Sequence of chain 1.A:
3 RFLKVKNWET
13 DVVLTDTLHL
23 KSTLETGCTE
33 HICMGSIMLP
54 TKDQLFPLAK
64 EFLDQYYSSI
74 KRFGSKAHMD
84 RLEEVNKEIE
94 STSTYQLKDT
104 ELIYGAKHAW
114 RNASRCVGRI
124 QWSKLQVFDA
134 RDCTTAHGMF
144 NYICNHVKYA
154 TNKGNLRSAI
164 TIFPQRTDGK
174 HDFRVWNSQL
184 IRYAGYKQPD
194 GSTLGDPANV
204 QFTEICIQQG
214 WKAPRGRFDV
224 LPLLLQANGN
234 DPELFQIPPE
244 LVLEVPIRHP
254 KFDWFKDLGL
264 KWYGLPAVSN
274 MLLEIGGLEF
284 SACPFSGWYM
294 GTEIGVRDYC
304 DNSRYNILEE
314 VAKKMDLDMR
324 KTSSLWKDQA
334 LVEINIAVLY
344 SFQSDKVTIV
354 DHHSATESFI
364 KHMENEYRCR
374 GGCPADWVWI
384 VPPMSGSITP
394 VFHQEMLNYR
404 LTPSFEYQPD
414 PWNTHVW

Binding-site contacts:
Ligand atom C03 contacts residue HEM1 of chain 1.C at 3.4 Å.
Ligand atom C27 contacts residue TRP10 of chain 1.B at 3.6 Å (hydrophobic).
Ligand atom N21 contacts residue HEM1 of chain 1.C at 2.7 Å (h-bond).
Ligand atom C23 contacts residue TYR410 of chain 1.A at 3.5 Å (hydrophobic).
Ligand atom N11 contacts residue GLN182 of chain 1.A at 3.7 Å.
Ligand atom N11 contacts residue ARG300 of chain 1.A at 3.5 Å.
Ligand atom C09 contacts residue VAL271 of chain 1.A at 3.5 Å (hydrophobic).
Ligand atom C24 contacts residue TYR410 of chain 1.A at 3.5 Å (hydrophobic).
Ligand atom C05 contacts residue VAL271 of chain 1.A at 3.7 Å (hydrophobic).
Ligand atom N22 contacts residue TYR410 of chain 1.A at 3.5 Å.
Ligand atom C24 contacts residue MET40 of chain 1.A at 3.8 Å (hydrophobic).
Ligand atom C06 contacts residue GLU296 of chain 1.A at 3.5 Å.
Ligand atom C22 contacts residue TYR410 of chain 1.A at 3.3 Å (hydrophobic).
Ligand atom C25 contacts residue TYR410 of chain 1.A at 3.6 Å (hydrophobic).
Ligand atom N22 contacts residue ARG118 of chain 1.A at 3.5 Å (salt-bridge).
Ligand atom C27 contacts residue TYR410 of chain 1.A at 3.7 Å (hydrophobic).
Ligand atom N02 contacts residue TYR292 of chain 1.A at 3.8 Å.
Ligand atom C08 contacts residue HEM1 of chain 1.C at 3.8 Å.
Ligand atom C18 contacts residue HEM1 of chain 1.C at 3.4 Å.
Ligand atom C14 contacts residue HEM1 of chain 1.C at 3.5 Å.
Ligand atom C12 contacts residue GLN182 of chain 1.A at 3.6 Å.
Ligand atom N02 contacts residue GLU296 of chain 1.A at 2.7 Å (salt-bridge).
Ligand atom C22 contacts residue HEM1 of chain 1.C at 3.6 Å.
Ligand atom C07 contacts residue HEM1 of chain 1.C at 3.4 Å.
Ligand atom C07 contacts residue PHE288 of chain 1.A at 3.6 Å (hydrophobic).
Ligand atom N02 contacts residue TRP291 of chain 1.A at 2.9 Å (h-bond).
Ligand atom N01 contacts residue GLU296 of chain 1.A at 2.7 Å (salt-bridge).
Ligand atom N22 contacts residue HEM1 of chain 1.C at 2.9 Å (h-bond).
Ligand atom C12 contacts residue ARG300 of chain 1.A at 3.5 Å.
Ligand atom N21 contacts residue TYR410 of chain 1.A at 3.5 Å.
Ligand atom C26 contacts residue HEM1 of chain 1.C at 3.5 Å.
Ligand atom C08 contacts residue GLU296 of chain 1.A at 3.5 Å.
Ligand atom C02 contacts residue GLU296 of chain 1.A at 3.6 Å.
Ligand atom C23 contacts residue LEU41 of chain 1.A at 3.8 Å (hydrophobic).
Ligand atom C02 contacts residue HEM1 of chain 1.C at 3.6 Å.
Ligand atom N02 contacts residue HEM1 of chain 1.C at 3.4 Å.
Ligand atom C17 contacts residue HEM1 of chain 1.C at 3.4 Å.
Ligand atom C26 contacts residue TYR410 of chain 1.A at 3.6 Å (hydrophobic).
Ligand atom N21 contacts residue TRP382 of chain 1.A at 3.8 Å.
Ligand atom N01 contacts residue HEM1 of chain 1.C at 3.7 Å.

This protein binds this small molecule.
Small molecule (SMILES): Cc1cc(N)nc(CCc2cncc(CCc3cc(C)cc(N)n3)c2)c1

Sequence of chain 1.B:
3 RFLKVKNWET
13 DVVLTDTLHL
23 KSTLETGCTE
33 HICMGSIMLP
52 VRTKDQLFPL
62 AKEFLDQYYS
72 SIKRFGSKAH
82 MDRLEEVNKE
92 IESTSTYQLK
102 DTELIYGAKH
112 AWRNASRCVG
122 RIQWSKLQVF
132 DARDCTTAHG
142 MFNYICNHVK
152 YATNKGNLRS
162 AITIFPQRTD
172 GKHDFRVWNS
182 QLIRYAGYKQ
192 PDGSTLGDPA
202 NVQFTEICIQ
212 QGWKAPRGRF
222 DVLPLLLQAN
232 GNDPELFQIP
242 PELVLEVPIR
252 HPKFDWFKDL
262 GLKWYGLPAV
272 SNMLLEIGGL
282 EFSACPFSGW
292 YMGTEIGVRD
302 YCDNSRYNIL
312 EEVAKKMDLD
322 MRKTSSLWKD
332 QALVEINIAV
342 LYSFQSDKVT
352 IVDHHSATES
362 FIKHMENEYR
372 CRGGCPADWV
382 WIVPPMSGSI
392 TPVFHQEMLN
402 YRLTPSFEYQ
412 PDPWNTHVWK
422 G